Sequence of chain 23.C:
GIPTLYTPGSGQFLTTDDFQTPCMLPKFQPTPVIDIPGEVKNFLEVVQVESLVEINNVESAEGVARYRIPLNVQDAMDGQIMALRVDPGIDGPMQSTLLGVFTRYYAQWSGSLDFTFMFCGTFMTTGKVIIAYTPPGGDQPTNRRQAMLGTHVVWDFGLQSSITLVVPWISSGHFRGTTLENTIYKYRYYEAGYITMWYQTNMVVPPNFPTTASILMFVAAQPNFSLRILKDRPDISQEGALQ

Sequence of chain 23.A:
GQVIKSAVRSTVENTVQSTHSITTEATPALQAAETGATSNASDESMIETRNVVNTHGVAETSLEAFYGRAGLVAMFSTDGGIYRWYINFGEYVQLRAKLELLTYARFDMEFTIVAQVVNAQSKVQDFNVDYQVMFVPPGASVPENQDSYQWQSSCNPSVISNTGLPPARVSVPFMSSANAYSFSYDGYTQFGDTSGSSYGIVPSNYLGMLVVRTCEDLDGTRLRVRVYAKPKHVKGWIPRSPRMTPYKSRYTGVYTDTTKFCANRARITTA

Binding-site contacts:
Ligand atom OXT contacts residue PHE264 of chain 23.A at 4.2 Å.
Ligand atom O contacts residue SER96 of chain 23.C at 3.6 Å.
Ligand atom OXT contacts residue GLN95 of chain 23.C at 2.7 Å (h-bond).
Ligand atom CA contacts residue PHE264 of chain 23.A at 3.1 Å (hydrophobic).
Ligand atom O contacts residue MET247 of chain 23.A at 3.4 Å (h-bond).
Ligand atom C contacts residue CYS1 of chain 23.E at 2.8 Å (hydrophobic).
Ligand atom OXT contacts residue ASP235 of chain 23.C at 2.9 Å (salt-bridge).
Ligand atom CA contacts residue MET247 of chain 23.A at 4.1 Å (hydrophobic).
Ligand atom N contacts residue CYS1 of chain 23.E at 1.3 Å.
Ligand atom N contacts residue PHE264 of chain 23.A at 3.5 Å (h-bond).
Ligand atom CA contacts residue CYS1 of chain 23.E at 2.4 Å (hydrophobic).
Ligand atom C contacts residue MET247 of chain 23.A at 3.9 Å (hydrophobic).
Ligand atom C contacts residue ASP235 of chain 23.C at 4.0 Å.
Ligand atom C contacts residue PHE264 of chain 23.A at 3.8 Å (hydrophobic).
Ligand atom C contacts residue GLN95 of chain 23.C at 3.1 Å.
Ligand atom O contacts residue CYS1 of chain 23.E at 3.7 Å.
Ligand atom N contacts residue MET247 of chain 23.A at 3.8 Å.
Ligand atom CA contacts residue GLN95 of chain 23.C at 4.2 Å.
Ligand atom O contacts residue GLN95 of chain 23.C at 3.3 Å (h-bond).
Ligand atom O contacts residue ASP235 of chain 23.C at 4.5 Å.
Ligand atom OXT contacts residue CYS1 of chain 23.E at 2.7 Å (h-bond).
Ligand atom O contacts residue PHE264 of chain 23.A at 3.9 Å.
Ligand atom CA contacts residue CYS265 of chain 23.A at 4.4 Å (hydrophobic).

This small molecule binds to this protein.
Small molecule (SMILES): NCC(=O)O